Binding-site contacts:
Ligand atom O4 contacts residue HIS155 of chain 1.B at 3.5 Å (h-bond).
Ligand atom O6B contacts residue LYS156 of chain 1.B at 3.3 Å.
Ligand atom O4 contacts residue LYS156 of chain 1.B at 3.5 Å.
Ligand atom C6 contacts residue SER93 of chain 1.B at 4.0 Å.
Ligand atom OBI contacts residue LYS156 of chain 1.B at 4.0 Å.
Ligand atom O6A contacts residue SER93 of chain 1.B at 3.2 Å.
Ligand atom O6A contacts residue LEU62 of chain 1.B at 3.4 Å.
Ligand atom C5 contacts residue LEU62 of chain 1.B at 3.8 Å (hydrophobic).
Ligand atom OAH contacts residue LEU2 of chain 1.B at 2.8 Å (h-bond).
Ligand atom O5 contacts residue HIS155 of chain 1.B at 3.6 Å.
Ligand atom O6A contacts residue HIS155 of chain 1.B at 3.8 Å.
Ligand atom C2 contacts residue ALA158 of chain 1.B at 3.7 Å (hydrophobic).
Ligand atom O6A contacts residue HIS94 of chain 1.B at 3.2 Å (h-bond).
Ligand atom O3 contacts residue LYS156 of chain 1.B at 3.0 Å.
Ligand atom SAG contacts residue THR4 of chain 1.B at 3.9 Å.
Ligand atom O5B contacts residue LYS156 of chain 1.B at 3.3 Å.
Ligand atom O5 contacts residue LYS156 of chain 1.B at 3.4 Å.
Ligand atom OAH contacts residue ARG157 of chain 1.B at 3.1 Å (salt-bridge).
Ligand atom OAF contacts residue THR4 of chain 1.B at 2.9 Å (h-bond).
Ligand atom C6 contacts residue LEU62 of chain 1.B at 3.5 Å (hydrophobic).
Ligand atom C4 contacts residue LYS156 of chain 1.B at 4.0 Å.
Ligand atom O6B contacts residue HIS155 of chain 1.B at 3.3 Å (h-bond).
Ligand atom C3 contacts residue ALA158 of chain 1.B at 4.0 Å (hydrophobic).
Ligand atom OAF contacts residue ALA158 of chain 1.B at 3.3 Å.
Ligand atom C6 contacts residue HIS94 of chain 1.B at 3.9 Å.
Ligand atom O5 contacts residue ARG157 of chain 1.B at 3.8 Å.
Ligand atom OAH contacts residue ASP3 of chain 1.B at 4.0 Å.
Ligand atom O3 contacts residue ARG157 of chain 1.B at 3.3 Å (salt-bridge).
Ligand atom C3 contacts residue ARG157 of chain 1.B at 3.7 Å.
Ligand atom OAF contacts residue ARG157 of chain 1.B at 2.8 Å (salt-bridge).
Ligand atom O4 contacts residue SER93 of chain 1.B at 3.0 Å (h-bond).
Ligand atom C3 contacts residue LYS156 of chain 1.B at 4.0 Å.
Ligand atom O3 contacts residue ALA158 of chain 1.B at 3.0 Å (h-bond).
Ligand atom O6B contacts residue HIS94 of chain 1.B at 4.0 Å.
Ligand atom C6 contacts residue HIS155 of chain 1.B at 3.4 Å.
Ligand atom O6B contacts residue ARG157 of chain 1.B at 3.3 Å (salt-bridge).
Ligand atom O6B contacts residue LEU62 of chain 1.B at 4.0 Å.
Ligand atom C5 contacts residue HIS155 of chain 1.B at 4.0 Å.
Ligand atom SAG contacts residue ARG157 of chain 1.B at 3.6 Å (salt-bridge).
Ligand atom OAH contacts residue THR4 of chain 1.B at 3.7 Å.

A protein and the small-molecule ligand that binds it are described below.
Small molecule (SMILES): O=C(O)[C@@H]1O[C@H](O[C@H]2[C@@H](OS(=O)(=O)O)O[C@@H](O)[C@H](NS(=O)(=O)O)[C@H]2O)[C@@H](OS(=O)(=O)O)[C@H](O)[C@@H]1O

Sequence of chain 1.B:
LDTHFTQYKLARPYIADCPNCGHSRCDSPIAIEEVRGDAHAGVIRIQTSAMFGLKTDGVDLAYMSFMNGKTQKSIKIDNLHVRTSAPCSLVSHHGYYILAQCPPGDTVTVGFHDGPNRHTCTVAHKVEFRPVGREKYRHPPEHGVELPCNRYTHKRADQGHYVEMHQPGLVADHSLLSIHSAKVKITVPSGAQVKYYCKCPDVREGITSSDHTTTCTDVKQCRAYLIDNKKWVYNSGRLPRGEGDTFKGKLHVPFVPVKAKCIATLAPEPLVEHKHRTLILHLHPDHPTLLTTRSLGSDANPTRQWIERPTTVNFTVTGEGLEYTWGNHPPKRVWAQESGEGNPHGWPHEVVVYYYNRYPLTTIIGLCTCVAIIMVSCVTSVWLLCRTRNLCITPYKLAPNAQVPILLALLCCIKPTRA